Sequence of chain 1.A:
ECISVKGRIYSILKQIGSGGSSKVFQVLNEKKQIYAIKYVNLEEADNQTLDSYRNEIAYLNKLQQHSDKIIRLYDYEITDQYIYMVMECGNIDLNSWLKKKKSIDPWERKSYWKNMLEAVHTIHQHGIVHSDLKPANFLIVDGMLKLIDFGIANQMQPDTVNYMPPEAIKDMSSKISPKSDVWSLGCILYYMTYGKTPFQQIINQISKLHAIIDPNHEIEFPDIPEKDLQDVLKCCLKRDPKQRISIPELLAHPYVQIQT

Binding-site contacts:
Ligand atom N6 contacts residue ILE149 of chain 1.A at 2.8 Å (h-bond).
Ligand atom C23 contacts residue MET88 of chain 1.A at 3.7 Å (hydrophobic).
Ligand atom C2 contacts residue LYS15 of chain 1.A at 3.8 Å.
Ligand atom C28 contacts residue MET86 of chain 1.A at 3.7 Å (hydrophobic).
Ligand atom C1 contacts residue ILE17 of chain 1.A at 3.5 Å (hydrophobic).
Ligand atom C29 contacts residue GLU57 of chain 1.A at 3.6 Å.
Ligand atom C28 contacts residue GLU57 of chain 1.A at 3.4 Å.
Ligand atom C10 contacts residue LEU140 of chain 1.A at 3.5 Å (hydrophobic).
Ligand atom C27 contacts residue GLU57 of chain 1.A at 3.6 Å.
Ligand atom C15 contacts residue ALA137 of chain 1.A at 3.6 Å (hydrophobic).
Ligand atom C6 contacts residue GLY91 of chain 1.A at 3.1 Å.
Ligand atom C8 contacts residue LEU140 of chain 1.A at 3.6 Å (hydrophobic).
Ligand atom C7 contacts residue LEU140 of chain 1.A at 3.3 Å (hydrophobic).
Ligand atom C17 contacts residue ILE17 of chain 1.A at 3.6 Å (hydrophobic).
Ligand atom O3 contacts residue LYS39 of chain 1.A at 3.0 Å (salt-bridge).
Ligand atom C19 contacts residue ILE149 of chain 1.A at 3.5 Å (hydrophobic).
Ligand atom C7 contacts residue ILE17 of chain 1.A at 3.8 Å (hydrophobic).
Ligand atom C14 contacts residue ALA137 of chain 1.A at 3.2 Å (hydrophobic).
Ligand atom C24 contacts residue VAL25 of chain 1.A at 3.6 Å (hydrophobic).
Ligand atom N5 contacts residue LEU140 of chain 1.A at 3.5 Å.
Ligand atom N5 contacts residue GLY91 of chain 1.A at 3.0 Å (h-bond).
Ligand atom C27 contacts residue ILE149 of chain 1.A at 3.4 Å (hydrophobic).
Ligand atom N4 contacts residue LEU140 of chain 1.A at 3.4 Å.
Ligand atom C25 contacts residue ILE149 of chain 1.A at 3.4 Å (hydrophobic).
Ligand atom N2 contacts residue GLY91 of chain 1.A at 3.0 Å (h-bond).
Ligand atom C5 contacts residue ASN92 of chain 1.A at 3.7 Å.
Ligand atom N2 contacts residue LEU140 of chain 1.A at 3.7 Å.
Ligand atom C4 contacts residue ASN92 of chain 1.A at 3.3 Å.
Ligand atom C18 contacts residue PRO159 of chain 1.A at 3.7 Å (hydrophobic).
Ligand atom C10 contacts residue ALA37 of chain 1.A at 3.5 Å (hydrophobic).
Ligand atom N4 contacts residue ILE17 of chain 1.A at 3.7 Å.
Ligand atom C27 contacts residue ASP150 of chain 1.A at 3.7 Å.
Ligand atom C13 contacts residue MET157 of chain 1.A at 3.6 Å (hydrophobic).
Ligand atom C29 contacts residue ILE149 of chain 1.A at 3.1 Å (hydrophobic).
Ligand atom C18 contacts residue GLN158 of chain 1.A at 3.6 Å.
Ligand atom C17 contacts residue PRO159 of chain 1.A at 3.8 Å (hydrophobic).
Ligand atom C27 contacts residue LYS39 of chain 1.A at 3.6 Å.
Ligand atom N1 contacts residue ASN92 of chain 1.A at 3.8 Å.
Ligand atom C10 contacts residue GLU89 of chain 1.A at 3.3 Å.
Ligand atom N5 contacts residue CYS90 of chain 1.A at 3.6 Å.

The small molecule below binds the protein below.
Small molecule (SMILES): Cc1cc(-c2cnn3c(NCCN4CCOCC4)cc(Oc4ccccc4)nc23)ccc1C(=O)NC1CC1